Sequence of chain 1.C:
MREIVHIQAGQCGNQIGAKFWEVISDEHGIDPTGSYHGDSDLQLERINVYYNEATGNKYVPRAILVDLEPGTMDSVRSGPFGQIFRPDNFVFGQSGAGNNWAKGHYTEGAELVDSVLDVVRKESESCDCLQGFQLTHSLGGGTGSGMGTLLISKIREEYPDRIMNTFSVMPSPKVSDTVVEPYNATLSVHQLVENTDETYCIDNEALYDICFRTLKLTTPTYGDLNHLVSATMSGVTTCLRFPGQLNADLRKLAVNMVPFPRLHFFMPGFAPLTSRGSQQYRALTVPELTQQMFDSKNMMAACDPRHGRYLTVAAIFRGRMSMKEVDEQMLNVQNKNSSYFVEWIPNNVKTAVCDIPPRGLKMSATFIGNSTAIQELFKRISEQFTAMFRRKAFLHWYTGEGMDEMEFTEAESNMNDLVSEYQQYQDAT

Binding-site contacts:
Ligand atom C09 contacts residue HIS227 of chain 1.C at 3.3 Å.
Ligand atom C19 contacts residue THR274 of chain 1.C at 3.2 Å.
Ligand atom C39 contacts residue ALA231 of chain 1.C at 3.8 Å (hydrophobic).
Ligand atom C14 contacts residue THR274 of chain 1.C at 3.6 Å.
Ligand atom C31 contacts residue HIS227 of chain 1.C at 3.8 Å.
Ligand atom C16 contacts residue PRO272 of chain 1.C at 3.6 Å (hydrophobic).
Ligand atom C41 contacts residue SER234 of chain 1.C at 3.7 Å.
Ligand atom C40 contacts residue VAL23 of chain 1.C at 3.5 Å (hydrophobic).
Ligand atom C42 contacts residue VAL23 of chain 1.C at 3.4 Å (hydrophobic).
Ligand atom O07 contacts residue ARG276 of chain 1.C at 3.8 Å.
Ligand atom C28 contacts residue PRO358 of chain 1.C at 3.8 Å (hydrophobic).
Ligand atom C04 contacts residue HIS227 of chain 1.C at 3.3 Å.
Ligand atom C19 contacts residue ARG276 of chain 1.C at 3.9 Å.
Ligand atom C06 contacts residue HIS227 of chain 1.C at 2.3 Å.
Ligand atom O13 contacts residue GLY360 of chain 1.C at 3.8 Å.
Ligand atom C40 contacts residue SER234 of chain 1.C at 3.1 Å.
Ligand atom C30 contacts residue HIS227 of chain 1.C at 3.1 Å.
Ligand atom O14 contacts residue HIS227 of chain 1.C at 2.1 Å (h-bond).
Ligand atom C07 contacts residue HIS227 of chain 1.C at 2.3 Å.
Ligand atom O05 contacts residue LEU361 of chain 1.C at 3.8 Å.
Ligand atom C14 contacts residue LEU215 of chain 1.C at 3.8 Å (hydrophobic).
Ligand atom C13 contacts residue HIS227 of chain 1.C at 3.9 Å.
Ligand atom O13 contacts residue PRO358 of chain 1.C at 3.5 Å.
Ligand atom C15 contacts residue PRO272 of chain 1.C at 3.3 Å (hydrophobic).
Ligand atom C17 contacts residue LEU361 of chain 1.C at 3.9 Å (hydrophobic).
Ligand atom C41 contacts residue VAL23 of chain 1.C at 2.8 Å (hydrophobic).
Ligand atom C08 contacts residue LEU228 of chain 1.C at 3.6 Å (hydrophobic).
Ligand atom C44 contacts residue GLY360 of chain 1.C at 3.9 Å.
Ligand atom C44 contacts residue LEU361 of chain 1.C at 3.8 Å (hydrophobic).
Ligand atom O06 contacts residue LEU273 of chain 1.C at 3.6 Å.
Ligand atom O06 contacts residue PRO272 of chain 1.C at 3.6 Å.
Ligand atom O12 contacts residue GLY360 of chain 1.C at 3.4 Å (h-bond).
Ligand atom O13 contacts residue ARG359 of chain 1.C at 3.1 Å (salt-bridge).
Ligand atom C36 contacts residue HIS227 of chain 1.C at 3.7 Å.
Ligand atom C08 contacts residue HIS227 of chain 1.C at 2.9 Å.
Ligand atom O06 contacts residue THR274 of chain 1.C at 3.1 Å (h-bond).
Ligand atom O06 contacts residue LEU215 of chain 1.C at 3.7 Å.
Ligand atom C05 contacts residue HIS227 of chain 1.C at 2.9 Å.
Ligand atom O08 contacts residue ARG276 of chain 1.C at 3.3 Å.
Ligand atom C06 contacts residue ASP224 of chain 1.C at 3.4 Å.

A small-molecule ligand and the protein it binds are described below.
Small molecule (SMILES): CC(=O)O[C@H]1C(=O)[C@@]2(C)[C@H]([C@H](OC(=O)c3ccccc3)[C@]3(O)C[C@H](OC(=O)[C@H](O)[C@@H](NC(=O)c4ccccc4)c4ccccc4)C(C)=C1C3(C)C)[C@]1(OC(C)=O)CO[C@@H]1C[C@@H]2O